A protein and the small-molecule ligand that binds it are described below.
Small molecule (SMILES): Nc1nc2cc3[nH]c(NCCN4CCOCC4)nc3cc2c(=O)[nH]1

Binding-site contacts:
Ligand atom O1 contacts residue GLY231 of chain 1.A at 3.3 Å.
Ligand atom N2 contacts residue ALA234 of chain 1.A at 3.7 Å.
Ligand atom C8 contacts residue MET262 of chain 1.A at 3.7 Å (hydrophobic).
Ligand atom C11 contacts residue TYR108 of chain 1.A at 3.6 Å (hydrophobic).
Ligand atom N14 contacts residue GLY263 of chain 1.A at 3.2 Å.
Ligand atom N22 contacts residue ILE203 of chain 1.A at 3.5 Å.
Ligand atom C11 contacts residue ASP104 of chain 1.A at 3.7 Å.
Ligand atom C10 contacts residue TYR108 of chain 1.A at 3.4 Å (hydrophobic).
Ligand atom N2 contacts residue LEU233 of chain 1.A at 2.8 Å (h-bond).
Ligand atom O1 contacts residue GLN205 of chain 1.A at 3.0 Å (h-bond).
Ligand atom N2 contacts residue MET262 of chain 1.A at 3.4 Å (h-bond).
Ligand atom N22 contacts residue SER105 of chain 1.A at 3.6 Å.
Ligand atom C2 contacts residue ALA234 of chain 1.A at 3.7 Å (hydrophobic).
Ligand atom C8 contacts residue ASP158 of chain 1.A at 3.5 Å.
Ligand atom O1 contacts residue CYS160 of chain 1.A at 3.5 Å (h-bond).
Ligand atom N13 contacts residue GLY263 of chain 1.A at 3.6 Å.
Ligand atom C4 contacts residue TYR108 of chain 1.A at 3.9 Å (hydrophobic).
Ligand atom C4 contacts residue CYS160 of chain 1.A at 3.8 Å (hydrophobic).
Ligand atom N7 contacts residue ASP158 of chain 1.A at 2.7 Å (salt-bridge).
Ligand atom N22 contacts residue ASP158 of chain 1.A at 2.8 Å (salt-bridge).
Ligand atom C3 contacts residue TYR108 of chain 1.A at 3.7 Å (hydrophobic).
Ligand atom N9 contacts residue MET262 of chain 1.A at 3.5 Å.
Ligand atom N7 contacts residue MET262 of chain 1.A at 3.8 Å.
Ligand atom N9 contacts residue ASP104 of chain 1.A at 2.9 Å (salt-bridge).
Ligand atom N9 contacts residue TYR108 of chain 1.A at 3.4 Å.
Ligand atom C1 contacts residue ALA234 of chain 1.A at 3.8 Å (hydrophobic).
Ligand atom C1 contacts residue GLY263 of chain 1.A at 3.4 Å.
Ligand atom C2 contacts residue GLY263 of chain 1.A at 3.8 Å.
Ligand atom C12 contacts residue TYR108 of chain 1.A at 3.7 Å (hydrophobic).
Ligand atom O1 contacts residue GLY232 of chain 1.A at 2.8 Å (h-bond).
Ligand atom N14 contacts residue ALA234 of chain 1.A at 3.0 Å (h-bond).
Ligand atom O1 contacts residue ASP158 of chain 1.A at 3.5 Å (salt-bridge).
Ligand atom N22 contacts residue ASP104 of chain 1.A at 2.8 Å (salt-bridge).
Ligand atom C1 contacts residue LEU233 of chain 1.A at 3.9 Å (hydrophobic).
Ligand atom C8 contacts residue ASP104 of chain 1.A at 3.6 Å.
Ligand atom C6 contacts residue ASP158 of chain 1.A at 3.6 Å.
Ligand atom C1 contacts residue MET262 of chain 1.A at 3.7 Å (hydrophobic).
Ligand atom C3 contacts residue LEU233 of chain 1.A at 3.7 Å (hydrophobic).
Ligand atom C3 contacts residue MET262 of chain 1.A at 3.7 Å (hydrophobic).
Ligand atom C10 contacts residue ASP104 of chain 1.A at 3.7 Å.

Sequence of chain 1.A:
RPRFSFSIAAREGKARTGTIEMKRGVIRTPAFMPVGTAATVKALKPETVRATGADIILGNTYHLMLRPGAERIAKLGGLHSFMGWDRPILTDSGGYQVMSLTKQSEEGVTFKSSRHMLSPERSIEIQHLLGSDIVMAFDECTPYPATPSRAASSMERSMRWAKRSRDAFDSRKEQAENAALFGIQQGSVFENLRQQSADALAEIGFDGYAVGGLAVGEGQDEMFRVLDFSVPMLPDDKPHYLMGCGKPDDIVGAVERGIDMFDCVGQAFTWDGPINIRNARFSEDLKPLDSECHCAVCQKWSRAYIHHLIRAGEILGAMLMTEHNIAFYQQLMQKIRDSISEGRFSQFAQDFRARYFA